Binding-site contacts:
Ligand atom OXT contacts residue ASN81 of chain 1.A at 2.9 Å (h-bond).
Ligand atom OD1 contacts residue ARG157 of chain 1.A at 3.2 Å (salt-bridge).
Ligand atom O contacts residue GOL1 of chain 1.Q at 2.9 Å (h-bond).
Ligand atom N contacts residue GLU153 of chain 1.A at 2.9 Å (salt-bridge).
Ligand atom CE contacts residue ASN81 of chain 1.A at 3.0 Å.
Ligand atom C contacts residue TYR8 of chain 1.A at 3.2 Å (hydrophobic).
Ligand atom CD1 contacts residue EDO1 of chain 1.L at 2.7 Å.
Ligand atom CA contacts residue TYR100 of chain 1.A at 3.3 Å (hydrophobic).
Ligand atom OE1 contacts residue ARG157 of chain 1.A at 3.4 Å.
Ligand atom OD2 contacts residue ARG63 of chain 1.A at 2.4 Å (salt-bridge).
Ligand atom O contacts residue TYR85 of chain 1.A at 2.7 Å (h-bond).
Ligand atom O contacts residue ILE67 of chain 1.A at 3.4 Å.
Ligand atom N contacts residue TYR100 of chain 1.A at 2.9 Å (h-bond).
Ligand atom OG1 contacts residue TYR60 of chain 1.A at 3.4 Å.
Ligand atom CA contacts residue TYR8 of chain 1.A at 3.2 Å (hydrophobic).
Ligand atom CB contacts residue TYR100 of chain 1.A at 3.3 Å (hydrophobic).
Ligand atom OG1 contacts residue GLU153 of chain 1.A at 2.9 Å (salt-bridge).
Ligand atom N contacts residue SER78 of chain 1.A at 2.9 Å (h-bond).
Ligand atom CG contacts residue GOL1 of chain 1.Q at 3.4 Å.
Ligand atom N contacts residue GOL1 of chain 1.Q at 2.8 Å.
Ligand atom OXT contacts residue TYR85 of chain 1.A at 3.4 Å (h-bond).
Ligand atom N contacts residue GOL1 of chain 1.Q at 2.9 Å (h-bond).
Ligand atom CA contacts residue GOL1 of chain 1.Q at 3.4 Å.
Ligand atom C contacts residue GOL1 of chain 1.Q at 3.2 Å.
Ligand atom CB contacts residue GOL1 of chain 1.Q at 3.1 Å.
Ligand atom O contacts residue TRP148 of chain 1.A at 3.0 Å (h-bond).
Ligand atom O contacts residue GOL1 of chain 1.Q at 3.4 Å (h-bond).
Ligand atom OG1 contacts residue TYR172 of chain 1.A at 3.3 Å (h-bond).
Ligand atom OG1 contacts residue TRP148 of chain 1.A at 3.3 Å (h-bond).
Ligand atom OD1 contacts residue GOL1 of chain 1.Q at 2.9 Å (h-bond).
Ligand atom O contacts residue EDO1 of chain 1.L at 2.9 Å (h-bond).
Ligand atom O contacts residue THR144 of chain 1.A at 2.7 Å (h-bond).
Ligand atom N contacts residue TYR8 of chain 1.A at 2.9 Å (h-bond).
Ligand atom N contacts residue TYR172 of chain 1.A at 2.8 Å (h-bond).
Ligand atom CG2 contacts residue ASN64 of chain 1.A at 3.4 Å.
Ligand atom CG2 contacts residue GLU153 of chain 1.A at 3.4 Å.
Ligand atom CG contacts residue ARG63 of chain 1.A at 3.3 Å.
Ligand atom NE2 contacts residue ASP115 of chain 1.A at 2.9 Å (salt-bridge).
Ligand atom O contacts residue TYR160 of chain 1.A at 2.6 Å (h-bond).
Ligand atom OG1 contacts residue TRP168 of chain 1.A at 3.3 Å.

A small-molecule ligand and the protein it binds are described below.
Small molecule (SMILES): CSCC[C@H](NC(=O)[C@@H](NC(=O)[C@H](CC(N)=O)NC(=O)[C@H](CC(C)C)NC(=O)[C@H](CC(=O)O)NC(=O)[C@H](CCC(N)=O)NC(=O)[C@@H]1CCCN1C(=O)[C@@H](N)[C@@H](C)O)[C@@H](C)O)C(=O)N[C@@H](CC(C)C)C(=O)O

Sequence of chain 1.A:
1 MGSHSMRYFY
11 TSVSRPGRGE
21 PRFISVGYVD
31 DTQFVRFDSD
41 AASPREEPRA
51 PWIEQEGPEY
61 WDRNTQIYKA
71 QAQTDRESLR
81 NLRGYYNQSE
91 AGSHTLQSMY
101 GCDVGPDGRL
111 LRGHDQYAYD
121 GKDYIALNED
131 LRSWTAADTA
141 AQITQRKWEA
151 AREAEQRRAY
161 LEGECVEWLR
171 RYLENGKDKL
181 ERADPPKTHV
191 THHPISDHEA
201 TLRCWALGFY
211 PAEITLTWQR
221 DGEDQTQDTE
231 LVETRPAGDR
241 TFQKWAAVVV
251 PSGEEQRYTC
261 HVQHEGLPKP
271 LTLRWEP